Sequence of chain 1.B:
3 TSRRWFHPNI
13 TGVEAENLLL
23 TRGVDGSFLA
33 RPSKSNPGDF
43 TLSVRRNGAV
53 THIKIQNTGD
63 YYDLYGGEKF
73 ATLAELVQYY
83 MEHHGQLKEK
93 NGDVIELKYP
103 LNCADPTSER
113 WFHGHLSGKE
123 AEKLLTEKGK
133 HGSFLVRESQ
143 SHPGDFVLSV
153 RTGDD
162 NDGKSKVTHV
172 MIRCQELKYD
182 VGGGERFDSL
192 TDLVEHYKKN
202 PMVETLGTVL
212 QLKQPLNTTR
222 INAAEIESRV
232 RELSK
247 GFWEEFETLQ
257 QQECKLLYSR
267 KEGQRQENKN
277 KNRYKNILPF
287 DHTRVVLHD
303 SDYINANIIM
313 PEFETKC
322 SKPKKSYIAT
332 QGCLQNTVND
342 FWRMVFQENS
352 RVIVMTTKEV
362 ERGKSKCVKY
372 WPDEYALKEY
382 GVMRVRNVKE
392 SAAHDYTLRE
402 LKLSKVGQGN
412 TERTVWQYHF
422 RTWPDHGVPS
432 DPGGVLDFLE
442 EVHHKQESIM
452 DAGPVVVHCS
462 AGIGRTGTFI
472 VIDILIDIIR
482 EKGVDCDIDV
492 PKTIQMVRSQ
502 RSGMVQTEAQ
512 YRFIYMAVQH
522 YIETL

Binding-site contacts:
Ligand atom C11 contacts residue THR220 of chain 1.B at 3.5 Å.
Ligand atom C06 contacts residue PHE114 of chain 1.B at 3.5 Å (hydrophobic).
Ligand atom C02 contacts residue THR109 of chain 1.B at 3.4 Å.
Ligand atom N27 contacts residue LEU255 of chain 1.B at 3.4 Å.
Ligand atom N12 contacts residue ARG112 of chain 1.B at 3.4 Å (salt-bridge).
Ligand atom C23 contacts residue THR220 of chain 1.B at 3.6 Å.
Ligand atom N01 contacts residue THR254 of chain 1.B at 3.3 Å (h-bond).
Ligand atom N01 contacts residue PHE114 of chain 1.B at 2.8 Å (h-bond).
Ligand atom C24 contacts residue THR220 of chain 1.B at 3.4 Å.
Ligand atom C10 contacts residue THR220 of chain 1.B at 3.4 Å.
Ligand atom C04 contacts residue PHE114 of chain 1.B at 3.2 Å (hydrophobic).
Ligand atom N01 contacts residue THR109 of chain 1.B at 2.7 Å (h-bond).
Ligand atom C34 contacts residue GLU250 of chain 1.B at 3.7 Å.
Ligand atom C31 contacts residue HIS115 of chain 1.B at 3.4 Å.
Ligand atom N27 contacts residue PRO492 of chain 1.B at 3.3 Å.
Ligand atom C18 contacts residue LEU255 of chain 1.B at 3.6 Å (hydrophobic).
Ligand atom C07 contacts residue PHE114 of chain 1.B at 3.2 Å (hydrophobic).
Ligand atom C34 contacts residue THR109 of chain 1.B at 3.4 Å.
Ligand atom C22 contacts residue ARG112 of chain 1.B at 3.5 Å.
Ligand atom C24 contacts residue ASP490 of chain 1.B at 3.3 Å.
Ligand atom C25 contacts residue ASN218 of chain 1.B at 3.7 Å.
Ligand atom C07 contacts residue ARG112 of chain 1.B at 3.7 Å.
Ligand atom N13 contacts residue GLU251 of chain 1.B at 3.5 Å.
Ligand atom C25 contacts residue LYS493 of chain 1.B at 3.5 Å.
Ligand atom C24 contacts residue ASN218 of chain 1.B at 3.3 Å.
Ligand atom C14 contacts residue THR254 of chain 1.B at 3.6 Å.
Ligand atom N26 contacts residue LYS493 of chain 1.B at 3.7 Å.
Ligand atom C02 contacts residue PHE114 of chain 1.B at 3.4 Å (hydrophobic).
Ligand atom C03 contacts residue PHE114 of chain 1.B at 3.4 Å (hydrophobic).
Ligand atom C02 contacts residue THR254 of chain 1.B at 3.4 Å.
Ligand atom C14 contacts residue GLU251 of chain 1.B at 3.6 Å.
Ligand atom O05 contacts residue PHE114 of chain 1.B at 3.2 Å (h-bond).
Ligand atom N01 contacts residue GLU111 of chain 1.B at 2.9 Å (salt-bridge).
Ligand atom N28 contacts residue LEU255 of chain 1.B at 3.4 Å (h-bond).
Ligand atom C30 contacts residue THR254 of chain 1.B at 3.6 Å.
Ligand atom N28 contacts residue GLU251 of chain 1.B at 2.7 Å (salt-bridge).
Ligand atom C33 contacts residue GLU250 of chain 1.B at 3.4 Å.
Ligand atom C32 contacts residue HIS115 of chain 1.B at 3.5 Å.
Ligand atom C03 contacts residue THR109 of chain 1.B at 3.7 Å.
Ligand atom N17 contacts residue ARG112 of chain 1.B at 3.5 Å (salt-bridge).

This protein binds this small molecule.
Small molecule (SMILES): N[C@@H]1c2ccccc2OC12CCN(c1cnc3c(N4CCCc5ncccc54)n[nH]c3n1)CC2